Binding-site contacts:
Ligand atom O3 contacts residue ASN154 of chain 1.E at 4.1 Å.
Ligand atom O7 contacts residue GLY150 of chain 1.E at 3.7 Å.
Ligand atom O7 contacts residue ASN154 of chain 1.E at 3.2 Å (h-bond).
Ligand atom C8 contacts residue ASN154 of chain 1.E at 2.4 Å.
Ligand atom O7 contacts residue MET151 of chain 1.E at 3.6 Å.
Ligand atom O5 contacts residue ASN154 of chain 1.E at 4.2 Å.
Ligand atom C7 contacts residue ASN154 of chain 1.E at 2.0 Å.
Ligand atom C8 contacts residue GLY150 of chain 1.E at 3.5 Å.
Ligand atom O5 contacts residue THR156 of chain 1.E at 3.2 Å (h-bond).
Ligand atom C1 contacts residue ASN154 of chain 1.E at 2.9 Å.
Ligand atom C2 contacts residue ASN154 of chain 1.E at 2.6 Å.
Ligand atom C3 contacts residue ASN154 of chain 1.E at 3.6 Å.
Ligand atom C7 contacts residue MET151 of chain 1.E at 4.3 Å (hydrophobic).
Ligand atom O6 contacts residue THR156 of chain 1.E at 3.5 Å (h-bond).
Ligand atom C5 contacts residue THR156 of chain 1.E at 3.8 Å.
Ligand atom C1 contacts residue THR156 of chain 1.E at 3.4 Å.
Ligand atom N2 contacts residue ASN154 of chain 1.E at 1.4 Å (h-bond).
Ligand atom C8 contacts residue VAL153 of chain 1.E at 4.3 Å (hydrophobic).
Ligand atom C7 contacts residue GLY150 of chain 1.E at 3.9 Å.
Ligand atom C6 contacts residue THR156 of chain 1.E at 4.4 Å.

A small-molecule ligand and the protein it binds are described below.
Small molecule (SMILES): CC(=O)N[C@H]1[C@H](O[C@H]2[C@H](O)[C@@H](NC(C)=O)CO[C@@H]2CO)O[C@H](CO)[C@@H](O)[C@@H]1O

Sequence of chain 1.E:
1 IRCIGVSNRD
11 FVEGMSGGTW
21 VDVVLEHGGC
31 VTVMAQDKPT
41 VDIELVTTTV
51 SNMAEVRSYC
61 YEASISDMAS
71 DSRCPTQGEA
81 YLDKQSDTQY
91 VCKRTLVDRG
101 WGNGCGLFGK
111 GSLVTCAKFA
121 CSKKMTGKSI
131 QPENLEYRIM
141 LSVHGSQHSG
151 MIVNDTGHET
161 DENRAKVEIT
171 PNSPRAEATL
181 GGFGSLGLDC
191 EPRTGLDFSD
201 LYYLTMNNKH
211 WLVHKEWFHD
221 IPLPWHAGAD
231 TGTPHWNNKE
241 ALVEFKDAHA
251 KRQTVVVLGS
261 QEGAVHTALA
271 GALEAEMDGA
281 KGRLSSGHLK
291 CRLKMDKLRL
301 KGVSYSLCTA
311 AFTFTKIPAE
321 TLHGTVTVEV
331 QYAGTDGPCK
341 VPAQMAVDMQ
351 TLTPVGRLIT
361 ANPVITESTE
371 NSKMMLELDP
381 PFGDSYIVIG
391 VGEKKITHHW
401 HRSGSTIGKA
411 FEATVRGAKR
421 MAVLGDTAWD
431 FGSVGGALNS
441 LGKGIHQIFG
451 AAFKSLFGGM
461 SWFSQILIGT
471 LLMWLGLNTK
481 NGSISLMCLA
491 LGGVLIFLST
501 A